The small molecule below binds the protein below.
Small molecule (SMILES): CC(=O)N[C@H]1[C@@H](O[C@H]2[C@@H](O)[C@@H](CO)O[C@@H](O[C@H]3[C@H](O)[C@@H](CO)O[C@@H](O[C@H]4[C@@H](O)[C@@H](CO)O[C@@H](O[C@H]5[C@H](O)[C@@H](O)[C@@H](O)O[C@@H]5CO)[C@@H]4O)[C@@H]3NC(C)=O)[C@@H]2O[C@@H]2O[C@@H](C)[C@@H](O)[C@@H](O)[C@@H]2O)O[C@H](CO)[C@H](O)[C@@H]1O

Sequence of chain 1.B:
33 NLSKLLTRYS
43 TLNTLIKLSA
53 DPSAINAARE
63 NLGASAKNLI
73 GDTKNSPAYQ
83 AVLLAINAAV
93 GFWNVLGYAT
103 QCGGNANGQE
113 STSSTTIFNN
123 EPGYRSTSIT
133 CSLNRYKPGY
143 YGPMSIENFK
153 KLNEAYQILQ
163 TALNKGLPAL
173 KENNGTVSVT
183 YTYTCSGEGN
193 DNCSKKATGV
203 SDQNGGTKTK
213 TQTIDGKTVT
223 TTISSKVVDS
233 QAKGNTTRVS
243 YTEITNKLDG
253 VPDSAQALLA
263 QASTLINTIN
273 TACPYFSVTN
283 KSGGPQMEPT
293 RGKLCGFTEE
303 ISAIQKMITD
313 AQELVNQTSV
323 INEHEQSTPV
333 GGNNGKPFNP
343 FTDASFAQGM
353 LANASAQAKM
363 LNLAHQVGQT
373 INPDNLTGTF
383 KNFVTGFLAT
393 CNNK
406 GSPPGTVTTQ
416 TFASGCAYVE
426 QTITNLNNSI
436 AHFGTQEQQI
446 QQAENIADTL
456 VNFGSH

Binding-site contacts:
Ligand atom O5 contacts residue GLN205 of chain 1.B at 3.7 Å.
Ligand atom O3 contacts residue SER232 of chain 1.B at 3.1 Å (h-bond).
Ligand atom C6 contacts residue SER232 of chain 1.B at 3.6 Å.
Ligand atom C4 contacts residue ASP231 of chain 1.B at 3.5 Å.
Ligand atom O4 contacts residue THR244 of chain 1.B at 2.7 Å (h-bond).
Ligand atom O3 contacts residue GLY189 of chain 1.B at 2.7 Å (h-bond).
Ligand atom O4 contacts residue TYR243 of chain 1.B at 3.8 Å.
Ligand atom O3 contacts residue GLN233 of chain 1.B at 3.6 Å.
Ligand atom O7 contacts residue SER242 of chain 1.B at 3.5 Å.
Ligand atom O5 contacts residue THR244 of chain 1.B at 3.5 Å (h-bond).
Ligand atom C8 contacts residue GLU190 of chain 1.B at 3.3 Å.
Ligand atom O5 contacts residue SER242 of chain 1.B at 3.6 Å.
Ligand atom O3 contacts residue ASN192 of chain 1.B at 3.5 Å.
Ligand atom O5 contacts residue SER232 of chain 1.B at 3.2 Å (h-bond).
Ligand atom O2 contacts residue ASN192 of chain 1.B at 3.0 Å (h-bond).
Ligand atom O4 contacts residue SER242 of chain 1.B at 2.6 Å (h-bond).
Ligand atom N2 contacts residue GLN205 of chain 1.B at 3.5 Å (h-bond).
Ligand atom O5 contacts residue ASP231 of chain 1.B at 3.8 Å.
Ligand atom C5 contacts residue THR244 of chain 1.B at 3.8 Å.
Ligand atom C2 contacts residue ASN192 of chain 1.B at 3.4 Å.
Ligand atom C4 contacts residue SER242 of chain 1.B at 3.7 Å.
Ligand atom C6 contacts residue THR244 of chain 1.B at 3.4 Å.
Ligand atom O3 contacts residue CYS187 of chain 1.B at 3.8 Å.
Ligand atom O6 contacts residue ASP231 of chain 1.B at 3.7 Å.
Ligand atom C3 contacts residue GLY189 of chain 1.B at 3.5 Å.
Ligand atom C3 contacts residue GLN205 of chain 1.B at 3.7 Å.
Ligand atom O6 contacts residue GLY191 of chain 1.B at 3.4 Å.
Ligand atom C5 contacts residue SER232 of chain 1.B at 3.8 Å.
Ligand atom O2 contacts residue GLY189 of chain 1.B at 3.5 Å (h-bond).
Ligand atom C4 contacts residue THR244 of chain 1.B at 3.7 Å.
Ligand atom O4 contacts residue SER232 of chain 1.B at 3.0 Å (h-bond).
Ligand atom O4 contacts residue ASP231 of chain 1.B at 2.4 Å (salt-bridge).
Ligand atom O3 contacts residue SER196 of chain 1.B at 3.0 Å.
Ligand atom C4 contacts residue CYS187 of chain 1.B at 3.8 Å (hydrophobic).
Ligand atom C6 contacts residue GLN233 of chain 1.B at 3.5 Å.
Ligand atom O3 contacts residue GLN205 of chain 1.B at 3.6 Å (h-bond).
Ligand atom O3 contacts residue SER242 of chain 1.B at 3.1 Å (h-bond).
Ligand atom O4 contacts residue CYS187 of chain 1.B at 2.8 Å (h-bond).
Ligand atom C3 contacts residue SER242 of chain 1.B at 3.7 Å.
Ligand atom O3 contacts residue SER188 of chain 1.B at 3.3 Å.